Binding-site contacts:
Ligand atom C2 contacts residue TYR122 of chain 1.B at 3.8 Å (hydrophobic).
Ligand atom N1 contacts residue LEU43 of chain 1.B at 3.9 Å.
Ligand atom C2 contacts residue LEU189 of chain 1.B at 4.5 Å (hydrophobic).
Ligand atom C2 contacts residue ALA123 of chain 1.B at 2.8 Å (hydrophobic).
Ligand atom C6 contacts residue LEU43 of chain 1.B at 3.8 Å (hydrophobic).
Ligand atom C8 contacts residue VAL51 of chain 1.B at 4.0 Å (hydrophobic).
Ligand atom N3 contacts residue LEU43 of chain 1.B at 3.6 Å.
Ligand atom C6 contacts residue LEU189 of chain 1.B at 3.5 Å (hydrophobic).
Ligand atom N3 contacts residue ALA123 of chain 1.B at 3.8 Å.
Ligand atom N7 contacts residue VAL51 of chain 1.B at 4.0 Å.
Ligand atom C5 contacts residue LEU189 of chain 1.B at 3.6 Å (hydrophobic).
Ligand atom C4 contacts residue LEU189 of chain 1.B at 3.8 Å (hydrophobic).
Ligand atom N9 contacts residue LEU189 of chain 1.B at 4.0 Å.
Ligand atom C4 contacts residue LEU43 of chain 1.B at 3.5 Å (hydrophobic).
Ligand atom C8 contacts residue LEU189 of chain 1.B at 4.1 Å (hydrophobic).
Ligand atom N1 contacts residue TYR122 of chain 1.B at 3.5 Å.
Ligand atom N1 contacts residue LEU189 of chain 1.B at 4.2 Å.
Ligand atom N7 contacts residue LEU189 of chain 1.B at 3.8 Å.
Ligand atom N6 contacts residue ILE104 of chain 1.B at 4.5 Å.
Ligand atom C6 contacts residue ALA71 of chain 1.B at 4.1 Å (hydrophobic).
Ligand atom C2 contacts residue LEU43 of chain 1.B at 3.7 Å (hydrophobic).
Ligand atom N7 contacts residue LEU43 of chain 1.B at 4.2 Å.
Ligand atom C6 contacts residue GLU121 of chain 1.B at 4.2 Å.
Ligand atom N6 contacts residue GLU121 of chain 1.B at 2.9 Å (salt-bridge).
Ligand atom C6 contacts residue TYR122 of chain 1.B at 4.4 Å (hydrophobic).
Ligand atom N6 contacts residue VAL120 of chain 1.B at 4.5 Å.
Ligand atom N1 contacts residue ALA123 of chain 1.B at 2.9 Å (h-bond).
Ligand atom C8 contacts residue LEU43 of chain 1.B at 4.4 Å (hydrophobic).
Ligand atom C6 contacts residue ALA123 of chain 1.B at 3.7 Å (hydrophobic).
Ligand atom N3 contacts residue LEU189 of chain 1.B at 4.2 Å.
Ligand atom N3 contacts residue GLY126 of chain 1.B at 4.0 Å.
Ligand atom N6 contacts residue TYR122 of chain 1.B at 3.8 Å.
Ligand atom N9 contacts residue LEU43 of chain 1.B at 4.0 Å.
Ligand atom C2 contacts residue GLY126 of chain 1.B at 4.2 Å.
Ligand atom N6 contacts residue LEU189 of chain 1.B at 3.3 Å.
Ligand atom C5 contacts residue LEU43 of chain 1.B at 3.6 Å (hydrophobic).
Ligand atom N6 contacts residue ALA123 of chain 1.B at 3.6 Å (h-bond).
Ligand atom N6 contacts residue ALA71 of chain 1.B at 3.5 Å.

Sequence of chain 1.B:
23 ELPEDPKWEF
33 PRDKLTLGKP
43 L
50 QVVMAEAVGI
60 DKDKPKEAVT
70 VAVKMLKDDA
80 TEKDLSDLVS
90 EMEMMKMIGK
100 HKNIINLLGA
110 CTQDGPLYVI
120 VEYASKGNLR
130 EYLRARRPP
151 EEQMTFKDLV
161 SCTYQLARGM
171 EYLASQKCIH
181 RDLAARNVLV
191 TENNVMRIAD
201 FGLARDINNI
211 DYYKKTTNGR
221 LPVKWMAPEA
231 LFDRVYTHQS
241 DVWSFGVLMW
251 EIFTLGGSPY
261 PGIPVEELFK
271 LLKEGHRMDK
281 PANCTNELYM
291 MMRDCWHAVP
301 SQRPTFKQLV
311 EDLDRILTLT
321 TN

A small-molecule ligand and the protein it binds are described below.
Small molecule (SMILES): Nc1ncnc2c1ncn2[C@@H]1O[C@H](CO[P](=O)(O)O[P](=O)(O)CP(=O)(O)O)[C@@H](O)[C@H]1O